Sequence of chain 1.F:
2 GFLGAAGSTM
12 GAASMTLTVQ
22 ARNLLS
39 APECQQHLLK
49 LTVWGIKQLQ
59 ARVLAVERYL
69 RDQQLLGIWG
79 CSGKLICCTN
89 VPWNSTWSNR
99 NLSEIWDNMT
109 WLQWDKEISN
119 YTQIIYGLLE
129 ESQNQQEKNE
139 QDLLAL

The protein below binds the small molecule below.
Small molecule (SMILES): CC(=O)N[C@@H]1[C@@H](O)[C@H](O)[C@@H](CO)O[C@H]1O

Binding-site contacts:
Ligand atom O5 contacts residue ASN92 of chain 1.F at 2.5 Å (h-bond).
Ligand atom C3 contacts residue ASN92 of chain 1.F at 3.9 Å.
Ligand atom O7 contacts residue ASN92 of chain 1.F at 3.1 Å (h-bond).
Ligand atom C1 contacts residue ASN92 of chain 1.F at 1.5 Å.
Ligand atom C1 contacts residue THR94 of chain 1.F at 3.4 Å.
Ligand atom O5 contacts residue THR94 of chain 1.F at 3.8 Å.
Ligand atom N2 contacts residue ASN92 of chain 1.F at 3.0 Å (h-bond).
Ligand atom C8 contacts residue ASN92 of chain 1.F at 4.2 Å.
Ligand atom C7 contacts residue ASN92 of chain 1.F at 3.2 Å.
Ligand atom O5 contacts residue TRP95 of chain 1.F at 4.4 Å.
Ligand atom O6 contacts residue ILE122 of chain 1.F at 4.5 Å.
Ligand atom C4 contacts residue ASN92 of chain 1.F at 4.3 Å.
Ligand atom C2 contacts residue ASN92 of chain 1.F at 2.5 Å.
Ligand atom C6 contacts residue THR94 of chain 1.F at 4.5 Å.
Ligand atom C5 contacts residue ASN92 of chain 1.F at 3.8 Å.
Ligand atom C5 contacts residue THR94 of chain 1.F at 4.2 Å.